The small molecule below binds the protein below.
Small molecule (SMILES): Nc1ncnc2c1ncn2[C@@H]1O[C@H]([C@@H]2O[C@@H]3[C@H](O[P](=O)(O)O2)[C@@H](CO[P](=O)(O)O[C@H]2[C@@H](O)[C@H](n4cnc5c(N)ncnc54)O[C@@H]2COP(=O)=O)O[C@H]3n2ccc(=O)[nH]c2=O)[C@@H](O[P](=O)(O)OC[C@H]2O[C@@H](n3ccc(=O)[nH]c3=O)[C@H](O)[C@@H]2O)[C@H]1O

Sequence of chain 4.F:
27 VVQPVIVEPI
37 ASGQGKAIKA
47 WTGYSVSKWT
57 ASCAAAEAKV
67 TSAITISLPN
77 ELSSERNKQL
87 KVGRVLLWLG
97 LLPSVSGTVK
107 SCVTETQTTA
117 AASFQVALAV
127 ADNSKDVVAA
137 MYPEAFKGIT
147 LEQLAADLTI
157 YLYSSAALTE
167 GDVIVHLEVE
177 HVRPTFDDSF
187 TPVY

Binding-site contacts:
Ligand atom C4' contacts residue GLU140 of chain 4.F at 3.4 Å.
Ligand atom N9 contacts residue LYS143 of chain 4.F at 3.2 Å (salt-bridge).
Ligand atom N9 contacts residue GLU140 of chain 4.F at 4.1 Å.
Ligand atom C1' contacts residue LYS143 of chain 4.F at 3.2 Å.
Ligand atom C2' contacts residue GLU140 of chain 4.F at 3.0 Å.
Ligand atom O4' contacts residue LYS143 of chain 4.F at 4.4 Å.
Ligand atom N6 contacts residue TRP47 of chain 4.F at 4.2 Å.
Ligand atom O4' contacts residue GLU140 of chain 4.F at 3.0 Å (salt-bridge).
Ligand atom O2' contacts residue LYS143 of chain 4.F at 3.8 Å.
Ligand atom O3' contacts residue GLU140 of chain 4.F at 4.4 Å.
Ligand atom C1' contacts residue TRP47 of chain 4.F at 3.7 Å (hydrophobic).
Ligand atom C2' contacts residue LYS143 of chain 4.F at 3.7 Å.
Ligand atom N3 contacts residue TRP47 of chain 4.F at 3.4 Å.
Ligand atom N1 contacts residue TRP47 of chain 4.F at 3.7 Å.
Ligand atom O4' contacts residue TRP47 of chain 4.F at 3.4 Å.
Ligand atom N7 contacts residue LYS143 of chain 4.F at 3.8 Å.
Ligand atom C3' contacts residue GLU140 of chain 4.F at 3.8 Å.
Ligand atom N9 contacts residue TRP47 of chain 4.F at 3.3 Å.
Ligand atom C5' contacts residue ARG90 of chain 4.F at 4.3 Å.
Ligand atom O2' contacts residue GLU140 of chain 4.F at 2.3 Å (salt-bridge).
Ligand atom C4 contacts residue TRP47 of chain 4.F at 3.3 Å (hydrophobic).
Ligand atom O4' contacts residue LYS143 of chain 4.F at 4.2 Å.
Ligand atom C2 contacts residue TRP47 of chain 4.F at 3.4 Å (hydrophobic).
Ligand atom C8 contacts residue TRP47 of chain 4.F at 3.6 Å (hydrophobic).
Ligand atom C8 contacts residue LYS143 of chain 4.F at 2.7 Å.
Ligand atom C5 contacts residue TRP47 of chain 4.F at 3.8 Å (hydrophobic).
Ligand atom C1' contacts residue GLU140 of chain 4.F at 2.7 Å.
Ligand atom N7 contacts residue TRP47 of chain 4.F at 3.6 Å.
Ligand atom C6 contacts residue TRP47 of chain 4.F at 3.7 Å (hydrophobic).